Binding-site contacts:
Ligand atom C4 contacts residue LYS91 of chain 1.I at 3.8 Å.
Ligand atom O4 contacts residue LYS91 of chain 1.I at 2.9 Å (salt-bridge).
Ligand atom O3 contacts residue ASN90 of chain 1.I at 2.9 Å (h-bond).
Ligand atom O2 contacts residue HIS13 of chain 1.I at 3.8 Å.
Ligand atom O1A contacts residue TYR12 of chain 1.I at 3.8 Å.
Ligand atom C1 contacts residue ASN90 of chain 1.I at 3.0 Å.
Ligand atom N5 contacts residue GLU11 of chain 1.I at 3.2 Å (salt-bridge).
Ligand atom C11 contacts residue TYR12 of chain 1.I at 3.7 Å (hydrophobic).
Ligand atom O6 contacts residue GLN56 of chain 1.I at 3.7 Å.
Ligand atom O9 contacts residue ILE58 of chain 1.I at 3.7 Å.
Ligand atom O2 contacts residue ASN14 of chain 1.I at 3.2 Å (h-bond).
Ligand atom C5 contacts residue GLU11 of chain 1.I at 3.8 Å.
Ligand atom O2 contacts residue ASN90 of chain 1.I at 1.9 Å (h-bond).
Ligand atom C6 contacts residue GLN56 of chain 1.I at 3.7 Å.
Ligand atom O6 contacts residue ILE58 of chain 1.I at 3.5 Å.
Ligand atom C2 contacts residue ASN90 of chain 1.I at 2.8 Å.
Ligand atom C6 contacts residue TYR12 of chain 1.I at 3.8 Å (hydrophobic).
Ligand atom C4 contacts residue GLU51 of chain 1.I at 3.5 Å.
Ligand atom O1B contacts residue TYR12 of chain 1.I at 3.5 Å.
Ligand atom C5 contacts residue TRP88 of chain 1.I at 3.6 Å (hydrophobic).
Ligand atom C3 contacts residue LYS91 of chain 1.I at 3.6 Å.
Ligand atom C9 contacts residue GLY33 of chain 1.J at 3.7 Å.
Ligand atom O4 contacts residue GLU11 of chain 1.I at 3.4 Å (salt-bridge).
Ligand atom O4 contacts residue GLN56 of chain 1.I at 3.4 Å.
Ligand atom C6 contacts residue TRP88 of chain 1.I at 3.7 Å (hydrophobic).
Ligand atom O2 contacts residue ASN90 of chain 1.I at 3.2 Å (h-bond).
Ligand atom C4 contacts residue GLU11 of chain 1.I at 3.3 Å.
Ligand atom N5 contacts residue TYR12 of chain 1.I at 3.6 Å.
Ligand atom C4 contacts residue GLN56 of chain 1.I at 3.3 Å.
Ligand atom O6 contacts residue TRP88 of chain 1.I at 3.8 Å.
Ligand atom C3 contacts residue TRP88 of chain 1.I at 3.8 Å (hydrophobic).
Ligand atom O7 contacts residue LYS34 of chain 1.J at 3.7 Å.
Ligand atom O1B contacts residue HIS13 of chain 1.I at 2.8 Å (h-bond).
Ligand atom O4 contacts residue GLU51 of chain 1.I at 2.6 Å (salt-bridge).
Ligand atom O10 contacts residue LYS34 of chain 1.J at 3.6 Å.
Ligand atom C6 contacts residue HIS57 of chain 1.I at 3.9 Å.
Ligand atom C4 contacts residue TRP88 of chain 1.I at 3.6 Å (hydrophobic).
Ligand atom O3 contacts residue LYS91 of chain 1.I at 2.7 Å (salt-bridge).
Ligand atom O5 contacts residue GLN56 of chain 1.I at 3.7 Å.
Ligand atom O6 contacts residue GLN61 of chain 1.I at 3.1 Å (h-bond).

Sequence of chain 1.I:
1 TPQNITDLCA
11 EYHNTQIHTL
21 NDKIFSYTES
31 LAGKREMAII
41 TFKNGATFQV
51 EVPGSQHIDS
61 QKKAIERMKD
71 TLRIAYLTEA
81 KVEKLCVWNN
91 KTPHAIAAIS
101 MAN

A protein and the small-molecule ligand that binds it are described below.
Small molecule (SMILES): CC(=O)N[C@H]1[C@H](O[C@@H]2[C@H](O[C@]3(C(=O)O)C[C@H](O)[C@@H](NC(C)=O)[C@H]([C@H](O)[C@H](O)CO)O3)[C@@H](O)[C@H](O[C@H]3[C@H](O)[C@@H](O)[C@H](O)O[C@@H]3CO)O[C@@H]2CO)O[C@H](CO)[C@H](O)[C@@H]1O[C@@H]1O[C@H](CO)[C@H](O)[C@H](O)[C@H]1O[C@@H]1O[C@@H](C)[C@@H](O)[C@@H](O)[C@@H]1O

Sequence of chain 1.J:
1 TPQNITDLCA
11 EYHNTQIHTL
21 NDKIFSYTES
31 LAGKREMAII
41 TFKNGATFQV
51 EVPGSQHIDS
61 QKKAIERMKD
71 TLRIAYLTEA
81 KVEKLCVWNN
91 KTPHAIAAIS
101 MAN